Binding-site contacts:
Ligand atom O7 contacts residue ASN722 of chain 1.C at 3.1 Å (h-bond).
Ligand atom C8 contacts residue ASN722 of chain 1.C at 4.4 Å.
Ligand atom C5 contacts residue ASN722 of chain 1.C at 3.7 Å.
Ligand atom N2 contacts residue ASN722 of chain 1.C at 2.9 Å (h-bond).
Ligand atom C8 contacts residue LEU710 of chain 1.C at 4.5 Å (hydrophobic).
Ligand atom O7 contacts residue LEU710 of chain 1.C at 4.3 Å.
Ligand atom C4 contacts residue ASN722 of chain 1.C at 4.2 Å.
Ligand atom C1 contacts residue ASN722 of chain 1.C at 1.4 Å.
Ligand atom O5 contacts residue ASN722 of chain 1.C at 2.4 Å (h-bond).
Ligand atom C3 contacts residue ASN722 of chain 1.C at 3.8 Å.
Ligand atom C7 contacts residue ASN722 of chain 1.C at 3.2 Å.
Ligand atom C2 contacts residue ASN722 of chain 1.C at 2.4 Å.
Ligand atom C8 contacts residue GLN711 of chain 1.C at 3.8 Å.

Sequence of chain 1.C:
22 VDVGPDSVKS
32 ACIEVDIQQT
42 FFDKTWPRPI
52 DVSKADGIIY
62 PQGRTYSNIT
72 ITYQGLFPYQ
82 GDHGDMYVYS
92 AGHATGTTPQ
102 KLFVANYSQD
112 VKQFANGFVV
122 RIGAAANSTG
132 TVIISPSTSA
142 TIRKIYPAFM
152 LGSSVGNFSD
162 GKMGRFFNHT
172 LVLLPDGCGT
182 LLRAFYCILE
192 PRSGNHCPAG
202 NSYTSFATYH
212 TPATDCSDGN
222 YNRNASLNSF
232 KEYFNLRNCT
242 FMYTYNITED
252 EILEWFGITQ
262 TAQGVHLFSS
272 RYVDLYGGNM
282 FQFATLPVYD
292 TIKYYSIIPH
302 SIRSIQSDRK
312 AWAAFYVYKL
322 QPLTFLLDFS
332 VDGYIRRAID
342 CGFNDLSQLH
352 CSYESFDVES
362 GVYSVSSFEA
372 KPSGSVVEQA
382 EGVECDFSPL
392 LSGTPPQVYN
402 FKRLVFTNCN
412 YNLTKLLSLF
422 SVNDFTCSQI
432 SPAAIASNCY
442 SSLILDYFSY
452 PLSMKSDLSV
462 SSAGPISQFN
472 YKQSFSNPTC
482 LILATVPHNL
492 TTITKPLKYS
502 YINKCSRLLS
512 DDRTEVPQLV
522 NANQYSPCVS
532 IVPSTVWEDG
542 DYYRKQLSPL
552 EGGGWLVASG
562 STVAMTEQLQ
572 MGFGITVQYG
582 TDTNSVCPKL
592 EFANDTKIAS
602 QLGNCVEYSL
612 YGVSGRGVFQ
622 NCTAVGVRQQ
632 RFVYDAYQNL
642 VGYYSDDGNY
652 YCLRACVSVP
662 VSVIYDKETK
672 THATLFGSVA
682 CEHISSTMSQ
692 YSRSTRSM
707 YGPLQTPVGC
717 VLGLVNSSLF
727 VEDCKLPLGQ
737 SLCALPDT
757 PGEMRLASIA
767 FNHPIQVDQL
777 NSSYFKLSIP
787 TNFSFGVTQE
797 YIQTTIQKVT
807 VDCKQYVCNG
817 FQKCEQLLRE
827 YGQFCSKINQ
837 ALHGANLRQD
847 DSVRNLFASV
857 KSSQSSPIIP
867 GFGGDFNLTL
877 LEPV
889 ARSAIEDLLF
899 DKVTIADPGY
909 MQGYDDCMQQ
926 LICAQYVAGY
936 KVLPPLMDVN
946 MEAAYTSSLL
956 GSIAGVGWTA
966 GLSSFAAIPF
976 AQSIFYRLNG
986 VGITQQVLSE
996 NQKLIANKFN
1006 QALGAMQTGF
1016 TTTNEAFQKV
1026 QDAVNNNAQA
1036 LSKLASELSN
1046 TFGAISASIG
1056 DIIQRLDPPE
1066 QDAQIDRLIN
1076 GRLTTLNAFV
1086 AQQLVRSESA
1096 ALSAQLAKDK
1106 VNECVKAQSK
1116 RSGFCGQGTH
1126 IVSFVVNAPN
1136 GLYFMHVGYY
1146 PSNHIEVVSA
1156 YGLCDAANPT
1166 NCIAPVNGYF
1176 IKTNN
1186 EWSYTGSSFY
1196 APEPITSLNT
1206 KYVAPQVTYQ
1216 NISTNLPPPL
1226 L

This small molecule binds to this protein.
Small molecule (SMILES): CC(=O)N[C@@H]1[C@@H](O)[C@H](O)[C@@H](CO)O[C@H]1O